A small-molecule ligand and the protein it binds are described below.
Small molecule (SMILES): N[C@@H](Cc1ccccc1)C(=O)N[C@@H](Cc1ccccc1)C(=O)O

Sequence of chain 1.B:
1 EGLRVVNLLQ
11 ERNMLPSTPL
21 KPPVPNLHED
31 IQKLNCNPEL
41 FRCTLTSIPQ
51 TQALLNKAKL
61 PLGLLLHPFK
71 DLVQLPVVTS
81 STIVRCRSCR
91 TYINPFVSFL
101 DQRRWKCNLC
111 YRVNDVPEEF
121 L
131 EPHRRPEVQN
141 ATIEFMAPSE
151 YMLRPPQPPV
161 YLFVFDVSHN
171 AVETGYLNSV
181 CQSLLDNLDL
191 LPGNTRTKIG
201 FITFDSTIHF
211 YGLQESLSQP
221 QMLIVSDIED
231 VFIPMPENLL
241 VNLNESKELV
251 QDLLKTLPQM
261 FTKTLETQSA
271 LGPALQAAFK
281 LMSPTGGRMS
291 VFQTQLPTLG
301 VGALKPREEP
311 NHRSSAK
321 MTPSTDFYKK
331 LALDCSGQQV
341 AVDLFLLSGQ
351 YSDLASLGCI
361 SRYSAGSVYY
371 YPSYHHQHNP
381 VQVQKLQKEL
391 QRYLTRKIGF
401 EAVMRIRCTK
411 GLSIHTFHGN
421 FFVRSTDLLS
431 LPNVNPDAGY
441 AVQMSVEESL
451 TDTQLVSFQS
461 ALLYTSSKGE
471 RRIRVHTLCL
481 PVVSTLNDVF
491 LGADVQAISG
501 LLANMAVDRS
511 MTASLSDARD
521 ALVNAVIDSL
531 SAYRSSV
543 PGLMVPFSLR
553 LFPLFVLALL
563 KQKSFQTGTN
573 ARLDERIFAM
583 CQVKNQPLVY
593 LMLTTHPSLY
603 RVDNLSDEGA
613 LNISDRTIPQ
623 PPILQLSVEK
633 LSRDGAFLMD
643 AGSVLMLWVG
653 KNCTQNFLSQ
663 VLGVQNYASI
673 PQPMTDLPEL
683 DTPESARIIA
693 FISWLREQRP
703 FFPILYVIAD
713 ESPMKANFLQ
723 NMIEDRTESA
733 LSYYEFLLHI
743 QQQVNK

Binding-site contacts:
Ligand atom CZ contacts residue ALA461 of chain 1.B at 3.7 Å (hydrophobic).
Ligand atom CZ contacts residue LEU462 of chain 1.B at 3.6 Å (hydrophobic).
Ligand atom CE1 contacts residue LEU463 of chain 1.B at 4.0 Å (hydrophobic).
Ligand atom CD2 contacts residue ARG405 of chain 1.B at 4.0 Å.
Ligand atom CG contacts residue ALA461 of chain 1.B at 3.6 Å (hydrophobic).
Ligand atom CE1 contacts residue ILE473 of chain 1.B at 3.4 Å (hydrophobic).
Ligand atom CE2 contacts residue ARG90 of chain 1.B at 4.1 Å.
Ligand atom C contacts residue ARG85 of chain 1.B at 3.6 Å.
Ligand atom CD1 contacts residue ALA461 of chain 1.B at 3.8 Å (hydrophobic).
Ligand atom CB contacts residue ARG85 of chain 1.B at 3.1 Å.
Ligand atom CB contacts residue TYR151 of chain 1.B at 3.4 Å (hydrophobic).
Ligand atom CZ contacts residue ILE473 of chain 1.B at 3.9 Å (hydrophobic).
Ligand atom CD2 contacts residue TYR151 of chain 1.B at 3.4 Å (hydrophobic).
Ligand atom N contacts residue ARG85 of chain 1.B at 3.8 Å.
Ligand atom CE1 contacts residue TYR92 of chain 1.B at 3.3 Å (hydrophobic).
Ligand atom CG contacts residue TYR151 of chain 1.B at 4.0 Å (hydrophobic).
Ligand atom CD1 contacts residue GLU150 of chain 1.B at 3.9 Å.
Ligand atom CE2 contacts residue LEU463 of chain 1.B at 3.6 Å (hydrophobic).
Ligand atom C contacts residue ARG405 of chain 1.B at 3.5 Å.
Ligand atom OXT contacts residue ARG407 of chain 1.B at 3.2 Å (salt-bridge).
Ligand atom C contacts residue ARG407 of chain 1.B at 3.4 Å.
Ligand atom OXT contacts residue ARG405 of chain 1.B at 2.5 Å (salt-bridge).
Ligand atom O contacts residue ARG85 of chain 1.B at 3.2 Å (salt-bridge).
Ligand atom CE2 contacts residue ALA461 of chain 1.B at 3.2 Å (hydrophobic).
Ligand atom CD1 contacts residue ARG85 of chain 1.B at 3.9 Å.
Ligand atom CE2 contacts residue VAL403 of chain 1.B at 3.9 Å (hydrophobic).
Ligand atom CD2 contacts residue ALA461 of chain 1.B at 3.5 Å (hydrophobic).
Ligand atom CE2 contacts residue LEU462 of chain 1.B at 3.9 Å (hydrophobic).
Ligand atom CG contacts residue TYR92 of chain 1.B at 4.0 Å (hydrophobic).
Ligand atom O contacts residue ARG405 of chain 1.B at 3.0 Å (salt-bridge).
Ligand atom CG contacts residue GLU150 of chain 1.B at 4.1 Å.
Ligand atom CZ contacts residue LEU463 of chain 1.B at 3.1 Å (hydrophobic).
Ligand atom CE1 contacts residue ALA461 of chain 1.B at 3.9 Å (hydrophobic).
Ligand atom N contacts residue LEU463 of chain 1.B at 3.2 Å.
Ligand atom CB contacts residue TYR92 of chain 1.B at 4.1 Å (hydrophobic).
Ligand atom CA contacts residue ARG85 of chain 1.B at 3.2 Å.
Ligand atom O contacts residue ARG407 of chain 1.B at 4.1 Å.
Ligand atom CA contacts residue ARG407 of chain 1.B at 3.6 Å.
Ligand atom CD1 contacts residue TYR92 of chain 1.B at 2.9 Å (hydrophobic).
Ligand atom CB contacts residue ARG407 of chain 1.B at 3.4 Å.